Sequence of chain 1.A:
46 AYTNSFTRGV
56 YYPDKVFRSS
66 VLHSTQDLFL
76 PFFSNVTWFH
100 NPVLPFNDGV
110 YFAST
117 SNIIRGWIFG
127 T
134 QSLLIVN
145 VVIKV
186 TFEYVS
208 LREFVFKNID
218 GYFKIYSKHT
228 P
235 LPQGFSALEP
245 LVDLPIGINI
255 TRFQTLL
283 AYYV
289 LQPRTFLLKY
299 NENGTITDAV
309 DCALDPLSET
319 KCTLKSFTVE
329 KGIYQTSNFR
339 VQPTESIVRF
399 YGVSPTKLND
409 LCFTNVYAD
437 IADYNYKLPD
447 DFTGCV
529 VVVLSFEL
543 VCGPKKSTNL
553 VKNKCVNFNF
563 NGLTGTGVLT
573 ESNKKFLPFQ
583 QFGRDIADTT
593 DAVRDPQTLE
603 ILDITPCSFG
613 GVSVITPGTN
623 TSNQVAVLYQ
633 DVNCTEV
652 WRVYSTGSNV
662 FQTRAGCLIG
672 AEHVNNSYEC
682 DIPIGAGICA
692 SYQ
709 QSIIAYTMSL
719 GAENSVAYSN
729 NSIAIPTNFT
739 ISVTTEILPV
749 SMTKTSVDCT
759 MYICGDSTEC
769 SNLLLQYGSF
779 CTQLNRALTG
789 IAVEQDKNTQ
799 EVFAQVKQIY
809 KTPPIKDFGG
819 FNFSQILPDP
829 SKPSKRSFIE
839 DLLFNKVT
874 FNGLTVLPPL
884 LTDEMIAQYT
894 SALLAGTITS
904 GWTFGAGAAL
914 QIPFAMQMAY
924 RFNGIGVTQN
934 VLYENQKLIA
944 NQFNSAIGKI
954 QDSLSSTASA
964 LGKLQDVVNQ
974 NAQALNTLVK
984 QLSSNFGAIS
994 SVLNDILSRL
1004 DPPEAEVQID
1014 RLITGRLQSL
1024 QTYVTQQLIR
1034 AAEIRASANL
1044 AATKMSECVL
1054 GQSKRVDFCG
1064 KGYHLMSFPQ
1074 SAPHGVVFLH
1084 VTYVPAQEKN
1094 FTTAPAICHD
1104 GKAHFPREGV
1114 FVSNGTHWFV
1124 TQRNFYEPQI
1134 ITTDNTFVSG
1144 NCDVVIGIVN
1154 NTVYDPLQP

A small-molecule ligand and the protein it binds are described below.
Small molecule (SMILES): CC(=O)N[C@H]1[C@H](O[C@H]2[C@H](O)[C@@H](NC(C)=O)CO[C@@H]2CO)O[C@H](CO)[C@@H](O)[C@@H]1O

Binding-site contacts:
Ligand atom N2 contacts residue ASN820 of chain 1.A at 3.0 Å (h-bond).
Ligand atom C6 contacts residue GLN823 of chain 1.A at 3.6 Å.
Ligand atom C1 contacts residue SER822 of chain 1.A at 3.5 Å.
Ligand atom C3 contacts residue ASN820 of chain 1.A at 3.8 Å.
Ligand atom O5 contacts residue SER822 of chain 1.A at 3.5 Å (h-bond).
Ligand atom C2 contacts residue ASN820 of chain 1.A at 2.5 Å.
Ligand atom C7 contacts residue ASN820 of chain 1.A at 4.0 Å.
Ligand atom O6 contacts residue GLN823 of chain 1.A at 3.5 Å (h-bond).
Ligand atom C4 contacts residue ASN820 of chain 1.A at 4.2 Å.
Ligand atom C5 contacts residue GLN823 of chain 1.A at 4.3 Å.
Ligand atom C5 contacts residue ASN820 of chain 1.A at 3.6 Å.
Ligand atom C1 contacts residue ASN820 of chain 1.A at 1.4 Å.
Ligand atom O5 contacts residue ASN820 of chain 1.A at 2.3 Å (h-bond).
Ligand atom C5 contacts residue SER822 of chain 1.A at 3.5 Å.
Ligand atom C6 contacts residue SER822 of chain 1.A at 4.1 Å.